Sequence of chain 1.C:
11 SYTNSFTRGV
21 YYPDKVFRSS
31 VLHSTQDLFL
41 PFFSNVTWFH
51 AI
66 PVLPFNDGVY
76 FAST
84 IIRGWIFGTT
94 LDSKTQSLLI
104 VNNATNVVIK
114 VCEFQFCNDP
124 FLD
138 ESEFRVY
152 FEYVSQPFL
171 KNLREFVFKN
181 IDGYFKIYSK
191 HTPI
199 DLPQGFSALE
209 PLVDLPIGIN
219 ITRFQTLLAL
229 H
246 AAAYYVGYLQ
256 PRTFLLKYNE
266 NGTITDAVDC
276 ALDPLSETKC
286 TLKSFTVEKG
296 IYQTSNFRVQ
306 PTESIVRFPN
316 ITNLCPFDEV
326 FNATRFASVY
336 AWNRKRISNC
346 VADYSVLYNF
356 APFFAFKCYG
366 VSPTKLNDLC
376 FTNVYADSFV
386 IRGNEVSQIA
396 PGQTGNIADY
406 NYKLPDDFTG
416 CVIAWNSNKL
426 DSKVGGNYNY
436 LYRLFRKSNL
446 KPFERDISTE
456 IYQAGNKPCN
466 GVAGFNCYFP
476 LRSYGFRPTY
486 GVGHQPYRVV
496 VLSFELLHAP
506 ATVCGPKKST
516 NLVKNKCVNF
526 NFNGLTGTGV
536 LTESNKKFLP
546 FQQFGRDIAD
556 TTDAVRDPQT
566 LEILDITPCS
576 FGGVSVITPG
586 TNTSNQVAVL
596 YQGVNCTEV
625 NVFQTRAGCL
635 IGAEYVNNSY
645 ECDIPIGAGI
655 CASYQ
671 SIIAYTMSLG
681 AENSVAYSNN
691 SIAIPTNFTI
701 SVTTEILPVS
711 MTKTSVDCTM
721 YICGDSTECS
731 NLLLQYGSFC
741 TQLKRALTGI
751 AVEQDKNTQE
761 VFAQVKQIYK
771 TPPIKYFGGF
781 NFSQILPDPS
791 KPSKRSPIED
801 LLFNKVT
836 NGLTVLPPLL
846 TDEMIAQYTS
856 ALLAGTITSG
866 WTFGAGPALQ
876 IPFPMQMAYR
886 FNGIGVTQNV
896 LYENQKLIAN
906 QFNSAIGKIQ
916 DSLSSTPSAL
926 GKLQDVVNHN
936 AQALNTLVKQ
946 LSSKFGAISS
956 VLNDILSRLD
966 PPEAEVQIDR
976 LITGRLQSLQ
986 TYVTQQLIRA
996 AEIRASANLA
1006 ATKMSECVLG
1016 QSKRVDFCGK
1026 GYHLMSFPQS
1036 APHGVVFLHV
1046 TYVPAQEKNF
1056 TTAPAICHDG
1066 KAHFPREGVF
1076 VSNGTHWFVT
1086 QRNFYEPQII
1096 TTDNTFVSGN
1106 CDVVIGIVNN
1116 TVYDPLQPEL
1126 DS

A small-molecule ligand and the protein it binds are described below.
Small molecule (SMILES): CC(=O)N[C@@H]1[C@@H](O)[C@H](O)[C@@H](CO)O[C@H]1O

Binding-site contacts:
Ligand atom C4 contacts residue ASN218 of chain 1.C at 4.2 Å.
Ligand atom N2 contacts residue THR92 of chain 1.C at 2.7 Å (h-bond).
Ligand atom C8 contacts residue ASN218 of chain 1.C at 4.4 Å.
Ligand atom C1 contacts residue ASN218 of chain 1.C at 1.4 Å.
Ligand atom C2 contacts residue THR92 of chain 1.C at 3.8 Å.
Ligand atom C8 contacts residue THR92 of chain 1.C at 3.6 Å.
Ligand atom O3 contacts residue THR92 of chain 1.C at 3.1 Å.
Ligand atom C3 contacts residue ASN218 of chain 1.C at 3.8 Å.
Ligand atom O5 contacts residue ASN218 of chain 1.C at 2.3 Å (h-bond).
Ligand atom C2 contacts residue THR220 of chain 1.C at 4.4 Å.
Ligand atom C3 contacts residue THR92 of chain 1.C at 4.0 Å.
Ligand atom C8 contacts residue THR98 of chain 1.C at 3.6 Å.
Ligand atom C7 contacts residue THR92 of chain 1.C at 2.9 Å.
Ligand atom N2 contacts residue ASN218 of chain 1.C at 2.9 Å (h-bond).
Ligand atom O7 contacts residue ILE217 of chain 1.C at 4.2 Å.
Ligand atom O7 contacts residue THR92 of chain 1.C at 3.4 Å (h-bond).
Ligand atom C2 contacts residue ASN218 of chain 1.C at 2.5 Å.
Ligand atom O7 contacts residue ASN218 of chain 1.C at 2.7 Å (h-bond).
Ligand atom C5 contacts residue ASN218 of chain 1.C at 3.6 Å.
Ligand atom C7 contacts residue ASN218 of chain 1.C at 3.3 Å.